Binding-site contacts:
Ligand atom O6 contacts residue THR374 of chain 1.A at 2.9 Å.
Ligand atom O3 contacts residue GLY375 of chain 1.A at 2.7 Å (h-bond).
Ligand atom C2 contacts residue GLY375 of chain 1.A at 4.0 Å.
Ligand atom C3 contacts residue ASN119 of chain 2.B at 3.7 Å.
Ligand atom C5 contacts residue ASP116 of chain 2.B at 3.7 Å.
Ligand atom C5 contacts residue ASN119 of chain 2.B at 3.9 Å.
Ligand atom C7 contacts residue THR374 of chain 1.A at 3.6 Å.
Ligand atom C5 contacts residue THR374 of chain 1.A at 2.9 Å.
Ligand atom C1 contacts residue THR374 of chain 1.A at 2.5 Å.
Ligand atom O2 contacts residue VAL315 of chain 1.A at 3.3 Å.
Ligand atom C4 contacts residue ASN119 of chain 2.B at 4.2 Å.
Ligand atom C1 contacts residue THR374 of chain 1.A at 3.4 Å.
Ligand atom C6 contacts residue THR374 of chain 1.A at 2.5 Å.
Ligand atom O2 contacts residue GLY375 of chain 1.A at 3.8 Å.
Ligand atom O2 contacts residue THR374 of chain 1.A at 3.1 Å.
Ligand atom C8 contacts residue THR374 of chain 1.A at 3.9 Å.
Ligand atom O7 contacts residue ASN119 of chain 2.B at 2.6 Å (h-bond).
Ligand atom C3 contacts residue THR374 of chain 1.A at 4.3 Å.
Ligand atom C2 contacts residue ASN119 of chain 2.B at 2.4 Å.
Ligand atom O7 contacts residue THR374 of chain 1.A at 3.5 Å (h-bond).
Ligand atom C7 contacts residue ASN119 of chain 2.B at 3.3 Å.
Ligand atom O5 contacts residue THR374 of chain 1.A at 2.6 Å (h-bond).
Ligand atom O3 contacts residue VAL315 of chain 1.A at 3.0 Å.
Ligand atom C2 contacts residue THR374 of chain 1.A at 3.6 Å.
Ligand atom N2 contacts residue THR374 of chain 1.A at 3.7 Å.
Ligand atom C3 contacts residue THR374 of chain 1.A at 3.9 Å.
Ligand atom C6 contacts residue ASP116 of chain 2.B at 2.9 Å.
Ligand atom N2 contacts residue ASN119 of chain 2.B at 3.3 Å (h-bond).
Ligand atom C2 contacts residue THR374 of chain 1.A at 2.6 Å.
Ligand atom O7 contacts residue GLY373 of chain 1.A at 3.6 Å.
Ligand atom C2 contacts residue ASP116 of chain 2.B at 4.2 Å.
Ligand atom O3 contacts residue SER376 of chain 1.A at 3.8 Å.
Ligand atom O5 contacts residue ASN119 of chain 2.B at 2.6 Å (h-bond).
Ligand atom O7 contacts residue TYR372 of chain 1.A at 4.3 Å.
Ligand atom C3 contacts residue GLY375 of chain 1.A at 3.6 Å.
Ligand atom O5 contacts residue ASP116 of chain 2.B at 3.2 Å (salt-bridge).
Ligand atom C4 contacts residue THR374 of chain 1.A at 4.2 Å.
Ligand atom O6 contacts residue ASP116 of chain 2.B at 4.2 Å.
Ligand atom C1 contacts residue GLY373 of chain 1.A at 4.1 Å.
Ligand atom C1 contacts residue ASN119 of chain 2.B at 1.4 Å.

Sequence of chain 1.A:
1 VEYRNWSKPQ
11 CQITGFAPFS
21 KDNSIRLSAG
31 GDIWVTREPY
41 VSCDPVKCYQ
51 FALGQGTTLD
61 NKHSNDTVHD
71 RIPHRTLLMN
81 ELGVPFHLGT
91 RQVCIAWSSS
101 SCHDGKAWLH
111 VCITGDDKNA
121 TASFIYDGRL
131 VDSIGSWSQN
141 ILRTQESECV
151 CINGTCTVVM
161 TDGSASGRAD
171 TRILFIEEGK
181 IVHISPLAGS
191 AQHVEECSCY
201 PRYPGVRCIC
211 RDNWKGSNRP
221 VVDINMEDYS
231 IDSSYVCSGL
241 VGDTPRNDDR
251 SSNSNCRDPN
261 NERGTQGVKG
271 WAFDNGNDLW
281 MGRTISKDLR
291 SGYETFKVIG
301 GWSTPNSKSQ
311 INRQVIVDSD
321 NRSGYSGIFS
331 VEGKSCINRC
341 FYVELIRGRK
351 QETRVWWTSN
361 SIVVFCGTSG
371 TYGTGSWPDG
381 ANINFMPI

The protein below binds the small molecule below.
Small molecule (SMILES): CC(=O)N[C@H]1[C@H](O[C@H]2[C@H](O)[C@@H](NC(C)=O)CO[C@@H]2CO[C@H]2O[C@H](CO)[C@@H](O)[C@H](O)[C@@H]2O)O[C@H](CO)[C@@H](O[C@@H]2O[C@H](CO)[C@@H](O)[C@H](O[C@H]3O[C@H](CO)[C@@H](O)[C@H](O)[C@@H]3O[C@H]3O[C@H](CO)[C@@H](O)[C@H](O)[C@@H]3O)[C@@H]2O)[C@@H]1O

Sequence of chain 2.B:
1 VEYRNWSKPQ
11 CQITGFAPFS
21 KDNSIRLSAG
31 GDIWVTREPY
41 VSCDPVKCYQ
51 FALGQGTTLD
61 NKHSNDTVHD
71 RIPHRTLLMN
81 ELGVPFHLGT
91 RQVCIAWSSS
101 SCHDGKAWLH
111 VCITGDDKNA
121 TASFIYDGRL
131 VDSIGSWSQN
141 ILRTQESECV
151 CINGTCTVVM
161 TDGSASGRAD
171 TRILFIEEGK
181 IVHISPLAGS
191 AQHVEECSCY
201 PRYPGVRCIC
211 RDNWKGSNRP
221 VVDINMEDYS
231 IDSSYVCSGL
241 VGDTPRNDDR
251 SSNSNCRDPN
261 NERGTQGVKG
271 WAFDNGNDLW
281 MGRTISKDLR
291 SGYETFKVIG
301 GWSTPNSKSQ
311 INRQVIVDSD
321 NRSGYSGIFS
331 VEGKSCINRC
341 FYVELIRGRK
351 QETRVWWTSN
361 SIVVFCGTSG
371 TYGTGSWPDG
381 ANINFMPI